Sequence of chain 30.F:
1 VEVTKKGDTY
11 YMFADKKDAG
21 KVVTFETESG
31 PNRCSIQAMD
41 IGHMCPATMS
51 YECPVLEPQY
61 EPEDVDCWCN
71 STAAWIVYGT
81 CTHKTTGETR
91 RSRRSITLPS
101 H

Binding-site contacts:
Ligand atom O6 contacts residue ARG33 of chain 30.F at 3.6 Å.
Ligand atom C5 contacts residue ASN70 of chain 30.F at 3.7 Å.
Ligand atom C1 contacts residue ASN70 of chain 30.F at 1.4 Å.
Ligand atom O7 contacts residue PRO31 of chain 30.F at 3.2 Å (h-bond).
Ligand atom C6 contacts residue ARG33 of chain 30.F at 4.1 Å.
Ligand atom O7 contacts residue ASN70 of chain 30.F at 3.3 Å (h-bond).
Ligand atom C3 contacts residue PRO31 of chain 30.F at 4.0 Å (hydrophobic).
Ligand atom O5 contacts residue ASN70 of chain 30.F at 2.4 Å (h-bond).
Ligand atom N2 contacts residue ASN32 of chain 30.F at 4.2 Å.
Ligand atom C2 contacts residue ASN70 of chain 30.F at 2.5 Å.
Ligand atom C1 contacts residue ARG33 of chain 30.F at 4.2 Å.
Ligand atom N2 contacts residue PRO31 of chain 30.F at 2.8 Å (h-bond).
Ligand atom C2 contacts residue PRO31 of chain 30.F at 3.9 Å (hydrophobic).
Ligand atom C4 contacts residue ASN70 of chain 30.F at 4.2 Å.
Ligand atom C3 contacts residue ASN70 of chain 30.F at 3.8 Å.
Ligand atom C7 contacts residue PRO31 of chain 30.F at 3.4 Å (hydrophobic).
Ligand atom O7 contacts residue SER71 of chain 30.F at 4.2 Å.
Ligand atom N2 contacts residue ASN70 of chain 30.F at 2.9 Å (h-bond).
Ligand atom C7 contacts residue ASN70 of chain 30.F at 3.1 Å.
Ligand atom C8 contacts residue ASN70 of chain 30.F at 3.6 Å.
Ligand atom O3 contacts residue PRO31 of chain 30.F at 4.0 Å.
Ligand atom C5 contacts residue ARG33 of chain 30.F at 4.1 Å.

This small molecule binds to this protein.
Small molecule (SMILES): CC(=O)N[C@@H]1[C@@H](O)[C@H](O)[C@@H](CO)O[C@H]1O